Sequence of chain 1.A:
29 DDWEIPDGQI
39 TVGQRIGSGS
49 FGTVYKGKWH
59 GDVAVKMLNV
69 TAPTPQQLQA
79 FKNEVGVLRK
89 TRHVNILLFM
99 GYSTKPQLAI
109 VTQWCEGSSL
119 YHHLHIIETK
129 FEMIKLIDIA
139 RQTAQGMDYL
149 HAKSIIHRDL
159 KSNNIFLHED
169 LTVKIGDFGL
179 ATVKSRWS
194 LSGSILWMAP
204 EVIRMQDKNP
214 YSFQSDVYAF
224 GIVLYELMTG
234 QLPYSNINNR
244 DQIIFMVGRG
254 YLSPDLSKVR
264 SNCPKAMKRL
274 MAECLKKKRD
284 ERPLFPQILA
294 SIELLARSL

A small-molecule ligand and the protein it binds are described below.
Small molecule (SMILES): CCCS(=O)(=O)Nc1ccc(F)c(-c2cc3cnc(NCCCO)nc3n(C)c2=O)c1F

Binding-site contacts:
Ligand atom C18 contacts residue LYS64 of chain 1.A at 3.8 Å.
Ligand atom O26 contacts residue PHE176 of chain 1.A at 3.0 Å (h-bond).
Ligand atom C13 contacts residue THR110 of chain 1.A at 3.8 Å.
Ligand atom C17 contacts residue THR110 of chain 1.A at 3.4 Å.
Ligand atom C16 contacts residue THR110 of chain 1.A at 3.6 Å.
Ligand atom F19 contacts residue ALA62 of chain 1.A at 3.4 Å.
Ligand atom C6 contacts residue ALA62 of chain 1.A at 3.9 Å (hydrophobic).
Ligand atom C6 contacts residue CYS113 of chain 1.A at 3.8 Å (hydrophobic).
Ligand atom C28 contacts residue PHE176 of chain 1.A at 3.4 Å (hydrophobic).
Ligand atom O25 contacts residue GLY177 of chain 1.A at 3.5 Å (h-bond).
Ligand atom N7 contacts residue PHE164 of chain 1.A at 3.6 Å.
Ligand atom C13 contacts residue LEU95 of chain 1.A at 3.8 Å (hydrophobic).
Ligand atom F20 contacts residue LEU95 of chain 1.A at 3.3 Å.
Ligand atom C4 contacts residue PHE164 of chain 1.A at 3.7 Å (hydrophobic).
Ligand atom C17 contacts residue LYS64 of chain 1.A at 3.3 Å.
Ligand atom N22 contacts residue CYS113 of chain 1.A at 3.3 Å (h-bond).
Ligand atom C5 contacts residue ALA62 of chain 1.A at 3.8 Å (hydrophobic).
Ligand atom O32 contacts residue SER117 of chain 1.A at 3.4 Å (h-bond).
Ligand atom F20 contacts residue ASP175 of chain 1.A at 3.5 Å.
Ligand atom N21 contacts residue ASP175 of chain 1.A at 3.2 Å (salt-bridge).
Ligand atom O12 contacts residue VAL52 of chain 1.A at 3.7 Å.
Ligand atom F19 contacts residue THR110 of chain 1.A at 3.6 Å.
Ligand atom O26 contacts residue ASP175 of chain 1.A at 3.2 Å.
Ligand atom C6 contacts residue GLN111 of chain 1.A at 3.8 Å.
Ligand atom C29 contacts residue GLY115 of chain 1.A at 3.9 Å.
Ligand atom C24 contacts residue LEU86 of chain 1.A at 3.7 Å (hydrophobic).
Ligand atom C28 contacts residue LEU86 of chain 1.A at 3.7 Å (hydrophobic).
Ligand atom O25 contacts residue LYS64 of chain 1.A at 3.8 Å.
Ligand atom C18 contacts residue THR110 of chain 1.A at 3.6 Å.
Ligand atom O26 contacts residue GLY177 of chain 1.A at 2.8 Å (h-bond).
Ligand atom C27 contacts residue PHE176 of chain 1.A at 3.4 Å (hydrophobic).
Ligand atom C10 contacts residue LEU95 of chain 1.A at 3.7 Å (hydrophobic).
Ligand atom C14 contacts residue LEU95 of chain 1.A at 3.5 Å (hydrophobic).
Ligand atom F19 contacts residue LYS64 of chain 1.A at 3.8 Å.
Ligand atom C30 contacts residue PHE164 of chain 1.A at 3.8 Å (hydrophobic).
Ligand atom C10 contacts residue ALA62 of chain 1.A at 3.7 Å (hydrophobic).
Ligand atom C27 contacts residue LEU86 of chain 1.A at 3.5 Å (hydrophobic).
Ligand atom N1 contacts residue CYS113 of chain 1.A at 3.2 Å (h-bond).
Ligand atom S23 contacts residue ASP175 of chain 1.A at 3.9 Å.
Ligand atom C10 contacts residue THR110 of chain 1.A at 3.4 Å.